Sequence of chain 3.A:
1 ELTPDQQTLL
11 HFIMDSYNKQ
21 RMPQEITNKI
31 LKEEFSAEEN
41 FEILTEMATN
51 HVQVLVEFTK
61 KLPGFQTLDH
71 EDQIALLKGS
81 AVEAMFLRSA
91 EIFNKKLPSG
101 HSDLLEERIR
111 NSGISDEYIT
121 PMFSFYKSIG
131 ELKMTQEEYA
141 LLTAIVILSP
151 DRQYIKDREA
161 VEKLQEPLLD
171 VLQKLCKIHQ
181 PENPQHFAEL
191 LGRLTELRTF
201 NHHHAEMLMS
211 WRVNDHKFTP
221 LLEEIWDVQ

This protein binds this small molecule.
Small molecule (SMILES): Cc1cccc(C)c1-c1noc(C(C)C)c1COc1ccc(-c2ccc3cc(C(=O)O)ncc3c2)cc1

Binding-site contacts:
Ligand atom C3 contacts residue THR45 of chain 3.A at 3.9 Å.
Ligand atom CL1 contacts residue MET85 of chain 3.A at 3.6 Å (hydrophobic).
Ligand atom C26 contacts residue PHE86 of chain 3.A at 3.5 Å (hydrophobic).
Ligand atom C20 contacts residue HIS51 of chain 3.A at 3.9 Å.
Ligand atom C3 contacts residue PHE218 of chain 3.A at 3.8 Å (hydrophobic).
Ligand atom C27 contacts residue PHE86 of chain 3.A at 3.5 Å (hydrophobic).
Ligand atom C2 contacts residue LEU44 of chain 3.A at 3.9 Å (hydrophobic).
Ligand atom C18 contacts residue THR27 of chain 3.A at 3.9 Å.
Ligand atom CL1 contacts residue TRP226 of chain 3.A at 4.0 Å (hydrophobic).
Ligand atom N2 contacts residue ARG88 of chain 3.A at 3.7 Å.
Ligand atom N2 contacts residue MET22 of chain 3.A at 3.6 Å.
Ligand atom C23 contacts residue MET22 of chain 3.A at 4.0 Å (hydrophobic).
Ligand atom C15 contacts residue MET47 of chain 3.A at 3.7 Å (hydrophobic).
Ligand atom C9 contacts residue ALA48 of chain 3.A at 3.9 Å (hydrophobic).
Ligand atom C1 contacts residue LEU44 of chain 3.A at 3.8 Å (hydrophobic).
Ligand atom N1 contacts residue HIS204 of chain 3.A at 3.1 Å (h-bond).
Ligand atom C7 contacts residue LEU44 of chain 3.A at 3.7 Å (hydrophobic).
Ligand atom C1 contacts residue PHE41 of chain 3.A at 3.8 Å (hydrophobic).
Ligand atom O1 contacts residue HIS204 of chain 3.A at 3.7 Å.
Ligand atom O4 contacts residue MET22 of chain 3.A at 3.9 Å.
Ligand atom C23 contacts residue ARG88 of chain 3.A at 3.8 Å.
Ligand atom C21 contacts residue MET22 of chain 3.A at 3.5 Å (hydrophobic).
Ligand atom C1 contacts residue THR45 of chain 3.A at 3.6 Å.
Ligand atom CL1 contacts residue HIS204 of chain 3.A at 3.9 Å.
Ligand atom O4 contacts residue ARG88 of chain 3.A at 3.7 Å.
Ligand atom C28 contacts residue TYR126 of chain 3.A at 3.4 Å (hydrophobic).
Ligand atom C20 contacts residue MET22 of chain 3.A at 3.0 Å (hydrophobic).
Ligand atom C3 contacts residue TRP226 of chain 3.A at 3.8 Å (hydrophobic).
Ligand atom C27 contacts residue SER89 of chain 3.A at 3.7 Å.
Ligand atom O1 contacts residue TRP211 of chain 3.A at 3.7 Å.
Ligand atom C19 contacts residue ARG88 of chain 3.A at 3.8 Å.
Ligand atom C22 contacts residue MET22 of chain 3.A at 3.9 Å (hydrophobic).
Ligand atom C27 contacts residue TYR126 of chain 3.A at 3.4 Å (hydrophobic).
Ligand atom C11 contacts residue MET47 of chain 3.A at 3.9 Å (hydrophobic).
Ligand atom C19 contacts residue MET22 of chain 3.A at 3.9 Å (hydrophobic).
Ligand atom C18 contacts residue ILE92 of chain 3.A at 4.0 Å (hydrophobic).
Ligand atom C12 contacts residue MET47 of chain 3.A at 3.6 Å (hydrophobic).
Ligand atom C2 contacts residue THR45 of chain 3.A at 4.0 Å.
Ligand atom O3 contacts residue SER99 of chain 3.A at 3.1 Å.
Ligand atom C10 contacts residue HIS51 of chain 3.A at 3.9 Å.